Sequence of chain 1.E:
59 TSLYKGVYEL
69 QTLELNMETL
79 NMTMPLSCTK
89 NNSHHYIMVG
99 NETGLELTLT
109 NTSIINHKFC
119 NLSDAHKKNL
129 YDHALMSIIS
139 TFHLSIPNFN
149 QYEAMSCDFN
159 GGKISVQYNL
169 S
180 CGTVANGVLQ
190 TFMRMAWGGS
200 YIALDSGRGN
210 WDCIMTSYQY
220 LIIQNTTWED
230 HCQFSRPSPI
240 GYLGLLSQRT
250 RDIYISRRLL

Sequence of chain 1.F:
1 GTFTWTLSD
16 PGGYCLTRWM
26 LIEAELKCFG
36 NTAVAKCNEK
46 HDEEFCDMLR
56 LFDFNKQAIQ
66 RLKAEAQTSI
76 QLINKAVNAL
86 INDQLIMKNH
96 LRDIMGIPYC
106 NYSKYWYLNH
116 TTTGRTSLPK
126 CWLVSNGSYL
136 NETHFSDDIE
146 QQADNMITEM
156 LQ

A protein and the small-molecule ligand that binds it are described below.
Small molecule (SMILES): CC(=O)N[C@H]1[C@H](O[C@H]2[C@H](O)[C@@H](NC(C)=O)CO[C@@H]2CO)O[C@H](CO)[C@@H](O[C@@H]2O[C@H](CO[C@H]3O[C@H](CO)[C@@H](O)[C@H](O)[C@@H]3O)[C@@H](O)[C@H](O[C@H]3O[C@H](CO)[C@@H](O)[C@H](O)[C@@H]3O[C@H]3O[C@H](CO)[C@@H](O)[C@H](O)[C@@H]3O)[C@@H]2O)[C@@H]1O

Binding-site contacts:
Ligand atom C7 contacts residue ASN106 of chain 1.F at 3.1 Å.
Ligand atom C4 contacts residue ASP229 of chain 1.E at 3.7 Å.
Ligand atom O4 contacts residue ASP229 of chain 1.E at 3.5 Å (salt-bridge).
Ligand atom O2 contacts residue GLN232 of chain 1.E at 2.5 Å (h-bond).
Ligand atom O4 contacts residue GLN232 of chain 1.E at 3.3 Å.
Ligand atom C5 contacts residue ASN106 of chain 1.F at 3.7 Å.
Ligand atom C2 contacts residue GLN232 of chain 1.E at 3.2 Å.
Ligand atom O6 contacts residue GLY132 of chain 1.F at 2.9 Å (h-bond).
Ligand atom C6 contacts residue SER234 of chain 1.E at 3.8 Å.
Ligand atom C1 contacts residue ASN106 of chain 1.F at 1.4 Å.
Ligand atom C6 contacts residue PHE233 of chain 1.E at 3.6 Å (hydrophobic).
Ligand atom C5 contacts residue TYR134 of chain 1.F at 3.5 Å (hydrophobic).
Ligand atom N2 contacts residue ASN106 of chain 1.F at 2.7 Å (h-bond).
Ligand atom O6 contacts residue ASP229 of chain 1.E at 3.6 Å (salt-bridge).
Ligand atom C8 contacts residue GLY132 of chain 1.F at 3.7 Å.
Ligand atom C2 contacts residue SER108 of chain 1.F at 3.8 Å.
Ligand atom C2 contacts residue ASN106 of chain 1.F at 2.4 Å.
Ligand atom C6 contacts residue GLY132 of chain 1.F at 3.8 Å.
Ligand atom C6 contacts residue GLN232 of chain 1.E at 3.7 Å.
Ligand atom C5 contacts residue PHE233 of chain 1.E at 3.2 Å (hydrophobic).
Ligand atom C8 contacts residue ARG235 of chain 1.E at 3.6 Å.
Ligand atom C6 contacts residue CYS231 of chain 1.E at 3.5 Å (hydrophobic).
Ligand atom O3 contacts residue GLN232 of chain 1.E at 3.5 Å (h-bond).
Ligand atom O3 contacts residue SER234 of chain 1.E at 3.5 Å.
Ligand atom O7 contacts residue GLY197 of chain 1.E at 3.6 Å.
Ligand atom O5 contacts residue ASN106 of chain 1.F at 2.4 Å (h-bond).
Ligand atom N2 contacts residue SER108 of chain 1.F at 2.7 Å (h-bond).
Ligand atom O4 contacts residue GLN232 of chain 1.E at 3.2 Å (h-bond).
Ligand atom C3 contacts residue GLN232 of chain 1.E at 3.9 Å.
Ligand atom O6 contacts residue ARG235 of chain 1.E at 3.7 Å.
Ligand atom O5 contacts residue PHE233 of chain 1.E at 3.6 Å.
Ligand atom C8 contacts residue SER237 of chain 1.E at 3.7 Å.
Ligand atom C6 contacts residue ASP229 of chain 1.E at 3.6 Å.
Ligand atom C8 contacts residue SER108 of chain 1.F at 3.2 Å.
Ligand atom C6 contacts residue ARG235 of chain 1.E at 3.9 Å.
Ligand atom O7 contacts residue ASN106 of chain 1.F at 3.2 Å (h-bond).
Ligand atom C3 contacts residue ASN106 of chain 1.F at 3.7 Å.
Ligand atom O3 contacts residue ARG235 of chain 1.E at 3.1 Å (salt-bridge).
Ligand atom O5 contacts residue VAL129 of chain 1.F at 3.8 Å.
Ligand atom C7 contacts residue SER108 of chain 1.F at 3.4 Å.